This small molecule binds to this protein.
Small molecule (SMILES): CC(=O)NCc1cn([C@@H]2O[C@H](COP(=O)(O)O)[C@@H](O)[C@H]2O)nn1

Binding-site contacts:
Ligand atom C30 contacts residue ILE233 of chain 1.B at 4.1 Å (hydrophobic).
Ligand atom N26 contacts residue ILE233 of chain 1.B at 3.6 Å.
Ligand atom N32 contacts residue CYS274 of chain 1.B at 4.0 Å.
Ligand atom O15 contacts residue TYR33 of chain 1.C at 2.6 Å (h-bond).
Ligand atom O25 contacts residue ARG247 of chain 1.B at 2.3 Å (salt-bridge).
Ligand atom N26 contacts residue TYR229 of chain 1.B at 4.1 Å.
Ligand atom O35 contacts residue GLU270 of chain 1.B at 3.5 Å (salt-bridge).
Ligand atom C56 contacts residue CYS274 of chain 1.B at 1.8 Å (hydrophobic).
Ligand atom C33 contacts residue CYS274 of chain 1.B at 2.6 Å (hydrophobic).
Ligand atom O1 contacts residue TYR33 of chain 1.C at 2.6 Å (h-bond).
Ligand atom O35 contacts residue ILE233 of chain 1.B at 3.6 Å.
Ligand atom N28 contacts residue TYR229 of chain 1.B at 3.3 Å (h-bond).
Ligand atom N27 contacts residue ILE233 of chain 1.B at 3.4 Å.
Ligand atom C33 contacts residue ILE233 of chain 1.B at 3.9 Å (hydrophobic).
Ligand atom C18 contacts residue TYR33 of chain 1.C at 2.9 Å (hydrophobic).
Ligand atom N27 contacts residue GLU270 of chain 1.B at 4.0 Å.
Ligand atom C29 contacts residue GLU270 of chain 1.B at 3.6 Å.
Ligand atom C21 contacts residue ARG247 of chain 1.B at 3.2 Å.
Ligand atom C22 contacts residue ILE233 of chain 1.B at 3.7 Å (hydrophobic).
Ligand atom O17 contacts residue TYR33 of chain 1.C at 2.7 Å (h-bond).
Ligand atom P14 contacts residue TYR33 of chain 1.C at 1.7 Å.
Ligand atom C29 contacts residue ILE233 of chain 1.B at 3.8 Å (hydrophobic).
Ligand atom N28 contacts residue GLU270 of chain 1.B at 3.7 Å.
Ligand atom N28 contacts residue ILE233 of chain 1.B at 3.9 Å.
Ligand atom N27 contacts residue TYR229 of chain 1.B at 2.8 Å (h-bond).
Ligand atom C33 contacts residue GLU270 of chain 1.B at 3.7 Å.
Ligand atom C33 contacts residue ILE273 of chain 1.B at 4.1 Å (hydrophobic).
Ligand atom C19 contacts residue TYR33 of chain 1.C at 4.0 Å (hydrophobic).
Ligand atom O25 contacts residue GLY243 of chain 1.B at 3.2 Å.
Ligand atom C22 contacts residue ARG247 of chain 1.B at 4.2 Å.
Ligand atom O35 contacts residue CYS274 of chain 1.B at 2.5 Å (h-bond).
Ligand atom C56 contacts residue ALA192 of chain 1.B at 3.6 Å (hydrophobic).
Ligand atom C22 contacts residue GLY243 of chain 1.B at 3.7 Å.
Ligand atom C31 contacts residue GLU270 of chain 1.B at 3.3 Å.
Ligand atom C21 contacts residue GLY243 of chain 1.B at 4.1 Å.
Ligand atom O23 contacts residue TYR33 of chain 1.C at 4.0 Å.
Ligand atom O1 contacts residue GLU32 of chain 1.C at 4.1 Å.
Ligand atom C30 contacts residue GLU270 of chain 1.B at 3.8 Å.
Ligand atom O35 contacts residue ILE273 of chain 1.B at 3.0 Å.
Ligand atom N32 contacts residue GLU270 of chain 1.B at 3.6 Å (salt-bridge).

Sequence of chain 1.B:
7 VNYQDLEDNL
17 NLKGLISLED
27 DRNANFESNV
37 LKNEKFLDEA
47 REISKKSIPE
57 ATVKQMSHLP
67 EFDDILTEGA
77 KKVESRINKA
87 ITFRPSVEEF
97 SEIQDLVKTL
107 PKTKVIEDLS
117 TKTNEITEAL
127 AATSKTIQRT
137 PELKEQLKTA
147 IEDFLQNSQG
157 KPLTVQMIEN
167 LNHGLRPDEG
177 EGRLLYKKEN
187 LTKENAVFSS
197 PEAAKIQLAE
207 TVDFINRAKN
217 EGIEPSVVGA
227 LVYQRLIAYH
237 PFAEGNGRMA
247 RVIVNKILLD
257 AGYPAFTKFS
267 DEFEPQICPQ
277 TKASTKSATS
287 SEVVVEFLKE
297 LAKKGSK

Sequence of chain 1.C:
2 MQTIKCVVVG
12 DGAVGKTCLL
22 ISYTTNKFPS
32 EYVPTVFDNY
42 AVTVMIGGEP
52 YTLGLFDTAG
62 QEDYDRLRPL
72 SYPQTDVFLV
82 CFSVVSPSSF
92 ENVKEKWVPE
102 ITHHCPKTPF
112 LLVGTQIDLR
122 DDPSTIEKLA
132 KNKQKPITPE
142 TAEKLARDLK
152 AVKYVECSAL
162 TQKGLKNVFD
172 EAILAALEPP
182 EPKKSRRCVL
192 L